The protein below binds the small molecule below.
Small molecule (SMILES): CC(=O)N[C@@H]1[C@@H](O)[C@H](O)[C@@H](CO)O[C@H]1O

Binding-site contacts:
Ligand atom O7 contacts residue ASN660 of chain 1.D at 2.7 Å (h-bond).
Ligand atom C7 contacts residue ASN660 of chain 1.D at 3.0 Å.
Ligand atom C2 contacts residue ASN660 of chain 1.D at 2.5 Å.
Ligand atom C8 contacts residue ASN660 of chain 1.D at 4.3 Å.
Ligand atom O5 contacts residue SER684 of chain 1.D at 4.0 Å.
Ligand atom C4 contacts residue ASN660 of chain 1.D at 4.2 Å.
Ligand atom O5 contacts residue ASN660 of chain 1.D at 2.3 Å (h-bond).
Ligand atom N2 contacts residue ASN660 of chain 1.D at 2.9 Å (h-bond).
Ligand atom O6 contacts residue SER684 of chain 1.D at 4.2 Å.
Ligand atom C1 contacts residue SER684 of chain 1.D at 4.3 Å.
Ligand atom C5 contacts residue ASN660 of chain 1.D at 3.6 Å.
Ligand atom C3 contacts residue ASN660 of chain 1.D at 3.8 Å.
Ligand atom C1 contacts residue ASN660 of chain 1.D at 1.4 Å.

Sequence of chain 1.D:
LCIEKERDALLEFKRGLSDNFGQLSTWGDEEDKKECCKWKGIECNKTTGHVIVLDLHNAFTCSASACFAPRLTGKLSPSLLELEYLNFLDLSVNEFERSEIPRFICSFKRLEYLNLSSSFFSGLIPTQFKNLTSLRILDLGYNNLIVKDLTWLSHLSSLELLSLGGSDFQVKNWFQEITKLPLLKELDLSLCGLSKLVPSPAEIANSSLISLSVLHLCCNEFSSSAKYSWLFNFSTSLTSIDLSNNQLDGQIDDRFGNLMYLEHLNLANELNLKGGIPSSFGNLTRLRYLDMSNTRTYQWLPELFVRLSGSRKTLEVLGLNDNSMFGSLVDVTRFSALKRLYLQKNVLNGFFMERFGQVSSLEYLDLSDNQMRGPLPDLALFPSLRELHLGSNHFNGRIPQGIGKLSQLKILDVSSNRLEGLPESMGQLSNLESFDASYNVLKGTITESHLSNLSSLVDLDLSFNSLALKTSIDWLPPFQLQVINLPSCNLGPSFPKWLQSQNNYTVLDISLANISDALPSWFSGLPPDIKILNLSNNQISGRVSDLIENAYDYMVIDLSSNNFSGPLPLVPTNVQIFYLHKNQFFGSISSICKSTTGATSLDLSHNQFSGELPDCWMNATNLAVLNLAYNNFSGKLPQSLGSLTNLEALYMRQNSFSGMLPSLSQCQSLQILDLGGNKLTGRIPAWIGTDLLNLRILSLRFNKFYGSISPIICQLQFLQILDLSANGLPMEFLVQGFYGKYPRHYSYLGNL